Sequence of chain 1.E:
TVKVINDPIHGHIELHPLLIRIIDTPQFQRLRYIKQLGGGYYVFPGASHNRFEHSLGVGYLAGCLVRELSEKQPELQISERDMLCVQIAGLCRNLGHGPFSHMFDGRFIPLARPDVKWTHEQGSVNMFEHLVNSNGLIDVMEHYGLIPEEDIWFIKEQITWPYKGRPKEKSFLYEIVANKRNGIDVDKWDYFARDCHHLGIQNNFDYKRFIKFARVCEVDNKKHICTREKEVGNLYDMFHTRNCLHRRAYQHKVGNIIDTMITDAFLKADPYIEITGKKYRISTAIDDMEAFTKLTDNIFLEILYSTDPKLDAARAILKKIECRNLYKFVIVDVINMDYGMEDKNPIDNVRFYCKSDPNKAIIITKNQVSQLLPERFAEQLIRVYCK

Binding-site contacts:
Ligand atom C5' contacts residue DGT1 of chain 1.X at 3.1 Å.
Ligand atom O5' contacts residue VAL275 of chain 1.G at 3.6 Å.
Ligand atom O2A contacts residue LYS13 of chain 1.E at 3.0 Å (salt-bridge).
Ligand atom O3' contacts residue MG1 of chain 1.HA at 3.6 Å.
Ligand atom O2B contacts residue VAL275 of chain 1.G at 3.2 Å.
Ligand atom O1B contacts residue DGT1 of chain 1.X at 2.8 Å (h-bond).
Ligand atom PG contacts residue MG1 of chain 1.HA at 3.3 Å.
Ligand atom O3A contacts residue VAL275 of chain 1.G at 3.4 Å.
Ligand atom N9 contacts residue VAL53 of chain 1.G at 3.4 Å (h-bond).
Ligand atom O2A contacts residue MG1 of chain 1.HA at 2.6 Å.
Ligand atom O1B contacts residue VAL275 of chain 1.G at 3.6 Å.
Ligand atom O3' contacts residue DGT1 of chain 1.X at 2.5 Å (h-bond).
Ligand atom N1 contacts residue ASP34 of chain 1.E at 3.1 Å (salt-bridge).
Ligand atom N7 contacts residue ARG348 of chain 1.G at 3.5 Å (salt-bridge).
Ligand atom O6 contacts residue ILE33 of chain 1.E at 3.2 Å.
Ligand atom O6 contacts residue ARG348 of chain 1.G at 3.0 Å (salt-bridge).
Ligand atom C8 contacts residue TYR52 of chain 1.G at 3.3 Å (hydrophobic).
Ligand atom O1G contacts residue LYS13 of chain 1.E at 2.5 Å (salt-bridge).
Ligand atom C5 contacts residue ARG348 of chain 1.G at 3.0 Å.
Ligand atom PG contacts residue LYS13 of chain 1.E at 3.3 Å.
Ligand atom N2 contacts residue ARG348 of chain 1.G at 2.9 Å (salt-bridge).
Ligand atom C6 contacts residue ARG348 of chain 1.G at 2.4 Å.
Ligand atom O1G contacts residue DGT1 of chain 1.X at 3.3 Å (h-bond).
Ligand atom C4 contacts residue ARG348 of chain 1.G at 3.3 Å.
Ligand atom C3' contacts residue DGT1 of chain 1.X at 3.4 Å.
Ligand atom C2 contacts residue ARG348 of chain 1.G at 2.2 Å.
Ligand atom PB contacts residue MG1 of chain 1.HA at 3.7 Å.
Ligand atom C1' contacts residue VAL53 of chain 1.G at 3.3 Å (hydrophobic).
Ligand atom O1B contacts residue MG1 of chain 1.HA at 2.5 Å.
Ligand atom O2A contacts residue DGT1 of chain 1.X at 3.1 Å (h-bond).
Ligand atom N2 contacts residue LYS13 of chain 1.E at 3.0 Å.
Ligand atom O2G contacts residue LYS13 of chain 1.E at 2.9 Å (salt-bridge).
Ligand atom C4' contacts residue DGT1 of chain 1.X at 3.5 Å.
Ligand atom N3 contacts residue ARG348 of chain 1.G at 3.0 Å (salt-bridge).
Ligand atom C2' contacts residue VAL14 of chain 1.E at 3.4 Å (hydrophobic).
Ligand atom N2 contacts residue ILE30 of chain 1.E at 3.5 Å.
Ligand atom C8 contacts residue VAL53 of chain 1.G at 3.0 Å (hydrophobic).
Ligand atom N7 contacts residue TYR52 of chain 1.G at 3.4 Å (h-bond).
Ligand atom N1 contacts residue ARG348 of chain 1.G at 1.8 Å (salt-bridge).
Ligand atom O1G contacts residue MG1 of chain 1.HA at 2.0 Å.

A protein and the small-molecule ligand that binds it are described below.
Small molecule (SMILES): Nc1nc2c(ncn2[C@H]2C[C@H](O)[C@@H](CO[P](=O)(O)O[P](=O)(O)OP(=O)(O)O)O2)c(=O)[nH]1

Sequence of chain 1.G:
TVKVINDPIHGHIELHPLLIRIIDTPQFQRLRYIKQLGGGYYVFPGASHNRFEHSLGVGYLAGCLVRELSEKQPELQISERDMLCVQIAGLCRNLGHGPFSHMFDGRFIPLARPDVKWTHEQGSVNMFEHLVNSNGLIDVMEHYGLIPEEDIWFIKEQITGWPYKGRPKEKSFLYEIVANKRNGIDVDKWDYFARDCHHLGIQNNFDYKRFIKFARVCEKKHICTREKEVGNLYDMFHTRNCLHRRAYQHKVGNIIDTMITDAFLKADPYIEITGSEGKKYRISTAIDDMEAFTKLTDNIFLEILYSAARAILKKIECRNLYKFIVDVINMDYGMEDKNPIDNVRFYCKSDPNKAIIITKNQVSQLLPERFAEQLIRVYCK